This small molecule binds to this protein.
Small molecule (SMILES): CN[C@H](CC(C)C)C(=O)N[C@H]1C(=O)N[C@@H](CC(N)=O)C(=O)N[C@H]2C(=O)N[C@H]3C(=O)N[C@H](C(=O)N[C@H](C(=O)O)c4cc(O)cc(O)c4-c4cc3ccc4O)[C@H](O)c3ccc(c(Cl)c3)Oc3cc2cc(c3O)Oc2ccc(cc2Cl)[C@H]1O

Binding-site contacts:
Ligand atom OD1 contacts residue GLY70 of chain 1.B at 3.5 Å (h-bond).
Ligand atom OC contacts residue GLY144 of chain 1.B at 3.6 Å.
Ligand atom CL contacts residue TYR169 of chain 1.B at 3.4 Å.
Ligand atom CA contacts residue LEU148 of chain 1.B at 3.7 Å (hydrophobic).
Ligand atom O4 contacts residue RER2 of chain 1.D at 3.3 Å.
Ligand atom O contacts residue SER10 of chain 1.B at 2.9 Å.
Ligand atom OCZ contacts residue RER2 of chain 1.D at 3.6 Å.
Ligand atom CG contacts residue GLY70 of chain 1.B at 3.6 Å.
Ligand atom O contacts residue LEU102 of chain 1.B at 3.7 Å.
Ligand atom N contacts residue LEU148 of chain 1.B at 3.7 Å.
Ligand atom C3 contacts residue BGC1 of chain 1.D at 3.2 Å.
Ligand atom C contacts residue LEU148 of chain 1.B at 3.7 Å (hydrophobic).
Ligand atom ODE contacts residue SER10 of chain 1.B at 3.0 Å (h-bond).
Ligand atom C5 contacts residue GLY70 of chain 1.B at 3.5 Å.
Ligand atom C5 contacts residue BGC1 of chain 1.D at 3.3 Å.
Ligand atom CL contacts residue RER2 of chain 1.D at 3.3 Å.
Ligand atom C6 contacts residue LEU101 of chain 1.B at 3.4 Å (hydrophobic).
Ligand atom C4 contacts residue BGC1 of chain 1.D at 2.4 Å.
Ligand atom O4 contacts residue PRO69 of chain 1.B at 3.4 Å.
Ligand atom OH contacts residue BGC1 of chain 1.D at 2.9 Å (h-bond).
Ligand atom O contacts residue LEU102 of chain 1.B at 2.9 Å (h-bond).
Ligand atom CD2 contacts residue ASP13 of chain 1.B at 3.6 Å.
Ligand atom CD1 contacts residue ALA72 of chain 1.B at 3.4 Å (hydrophobic).
Ligand atom OCZ contacts residue BGC1 of chain 1.D at 3.3 Å.
Ligand atom CB contacts residue PRO103 of chain 1.B at 3.5 Å (hydrophobic).
Ligand atom CZ contacts residue TYR141 of chain 1.B at 3.7 Å (hydrophobic).
Ligand atom CB contacts residue ALA145 of chain 1.B at 3.7 Å (hydrophobic).
Ligand atom ND2 contacts residue GLY70 of chain 1.B at 3.0 Å (h-bond).
Ligand atom O contacts residue LEU148 of chain 1.B at 3.4 Å.
Ligand atom O contacts residue LEU101 of chain 1.B at 3.3 Å.
Ligand atom OD1 contacts residue GLY70 of chain 1.B at 3.4 Å.
Ligand atom O contacts residue PRO103 of chain 1.B at 3.4 Å.
Ligand atom O4 contacts residue GLY70 of chain 1.B at 3.1 Å (h-bond).
Ligand atom CZ contacts residue RER2 of chain 1.D at 3.6 Å.
Ligand atom O4 contacts residue BGC1 of chain 1.D at 1.4 Å.
Ligand atom ODE contacts residue ASP13 of chain 1.B at 2.9 Å (salt-bridge).
Ligand atom O4 contacts residue PRO68 of chain 1.B at 3.6 Å.
Ligand atom CA contacts residue PRO103 of chain 1.B at 3.7 Å (hydrophobic).
Ligand atom O contacts residue PHE149 of chain 1.B at 3.5 Å.
Ligand atom C4 contacts residue GLY70 of chain 1.B at 3.3 Å.

Sequence of chain 1.B:
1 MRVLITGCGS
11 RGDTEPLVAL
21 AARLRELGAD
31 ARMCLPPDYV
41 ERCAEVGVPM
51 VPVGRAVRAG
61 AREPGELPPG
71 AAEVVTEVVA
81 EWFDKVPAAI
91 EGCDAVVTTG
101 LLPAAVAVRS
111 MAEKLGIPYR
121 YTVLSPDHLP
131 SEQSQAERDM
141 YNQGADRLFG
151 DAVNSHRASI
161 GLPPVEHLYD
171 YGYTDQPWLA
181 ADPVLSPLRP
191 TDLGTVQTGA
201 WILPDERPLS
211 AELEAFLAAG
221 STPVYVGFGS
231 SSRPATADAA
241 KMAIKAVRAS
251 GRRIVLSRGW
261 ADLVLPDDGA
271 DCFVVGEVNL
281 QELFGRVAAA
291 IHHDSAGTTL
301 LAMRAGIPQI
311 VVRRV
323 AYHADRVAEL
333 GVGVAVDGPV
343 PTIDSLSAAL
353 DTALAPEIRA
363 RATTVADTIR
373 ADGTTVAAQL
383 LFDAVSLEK